Sequence of chain 40.C:
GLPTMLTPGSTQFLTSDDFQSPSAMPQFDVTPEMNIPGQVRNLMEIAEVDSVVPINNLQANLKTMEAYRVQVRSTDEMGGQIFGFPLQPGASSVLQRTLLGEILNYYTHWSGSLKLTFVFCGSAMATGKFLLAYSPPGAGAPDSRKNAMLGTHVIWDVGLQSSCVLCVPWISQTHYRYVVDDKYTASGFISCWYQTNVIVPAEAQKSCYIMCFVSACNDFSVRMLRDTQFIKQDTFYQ

A small-molecule ligand and the protein it binds are described below.
Small molecule (SMILES): CCCOc1ccc2cc(S(=O)(=O)Nc3ccc(C(=O)O)cc3)ccc2c1

Sequence of chain 24.A:
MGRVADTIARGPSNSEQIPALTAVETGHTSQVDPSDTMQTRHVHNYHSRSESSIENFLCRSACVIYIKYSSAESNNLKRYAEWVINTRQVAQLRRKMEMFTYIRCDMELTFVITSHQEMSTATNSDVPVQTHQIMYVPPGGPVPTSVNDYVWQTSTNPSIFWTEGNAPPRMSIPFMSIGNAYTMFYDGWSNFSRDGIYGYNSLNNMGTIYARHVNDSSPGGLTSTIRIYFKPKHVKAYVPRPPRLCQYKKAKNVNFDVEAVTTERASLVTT

Sequence of chain 40.A:
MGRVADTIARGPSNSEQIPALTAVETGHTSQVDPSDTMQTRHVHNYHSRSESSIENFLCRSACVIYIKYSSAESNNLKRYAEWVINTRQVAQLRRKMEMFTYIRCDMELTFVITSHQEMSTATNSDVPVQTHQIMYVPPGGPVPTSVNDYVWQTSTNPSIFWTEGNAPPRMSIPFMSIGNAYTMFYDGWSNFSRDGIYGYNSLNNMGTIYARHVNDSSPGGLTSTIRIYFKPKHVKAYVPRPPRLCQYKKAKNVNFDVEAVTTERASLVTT

Binding-site contacts:
Ligand atom C15 contacts residue TYR66 of chain 40.A at 3.4 Å (hydrophobic).
Ligand atom C9 contacts residue ASN148 of chain 24.A at 3.7 Å.
Ligand atom C6 contacts residue PHE236 of chain 40.C at 3.5 Å (hydrophobic).
Ligand atom C8 contacts residue ASP234 of chain 40.C at 3.3 Å.
Ligand atom O2 contacts residue ASP234 of chain 40.C at 3.7 Å.
Ligand atom C7 contacts residue THR235 of chain 40.C at 3.8 Å.
Ligand atom C16 contacts residue PHE236 of chain 40.C at 3.7 Å (hydrophobic).
Ligand atom O2 contacts residue GLN233 of chain 40.C at 3.0 Å.
Ligand atom C13 contacts residue TYR66 of chain 40.A at 3.4 Å (hydrophobic).
Ligand atom C4 contacts residue ASN148 of chain 24.A at 3.3 Å.
Ligand atom C4 contacts residue ASP149 of chain 24.A at 3.5 Å.
Ligand atom C20 contacts residue ARG227 of chain 40.A at 3.6 Å.
Ligand atom C16 contacts residue THR235 of chain 40.C at 3.8 Å.
Ligand atom C10 contacts residue ASN148 of chain 24.A at 3.7 Å.
Ligand atom C6 contacts residue GLN153 of chain 24.A at 3.2 Å.
Ligand atom C8 contacts residue ASN148 of chain 24.A at 3.3 Å.
Ligand atom C1 contacts residue GLN153 of chain 24.A at 3.4 Å.
Ligand atom O1 contacts residue ASP149 of chain 24.A at 3.6 Å.
Ligand atom N1 contacts residue PHE236 of chain 40.C at 3.6 Å.
Ligand atom C9 contacts residue ASP234 of chain 40.C at 3.6 Å.
Ligand atom C2 contacts residue TYR66 of chain 40.A at 3.8 Å (hydrophobic).
Ligand atom O2 contacts residue PHE236 of chain 40.C at 3.4 Å (h-bond).
Ligand atom O5 contacts residue TYR229 of chain 40.A at 3.8 Å.
Ligand atom C5 contacts residue GLN153 of chain 24.A at 3.2 Å.
Ligand atom O5 contacts residue TRP152 of chain 24.A at 3.5 Å (h-bond).
Ligand atom O1 contacts residue TYR150 of chain 24.A at 3.0 Å (h-bond).
Ligand atom O4 contacts residue ARG227 of chain 40.A at 3.3 Å (salt-bridge).
Ligand atom N1 contacts residue GLN233 of chain 40.C at 3.3 Å (h-bond).
Ligand atom O5 contacts residue ARG227 of chain 40.A at 3.5 Å (salt-bridge).
Ligand atom O5 contacts residue ARG212 of chain 24.A at 3.3 Å (salt-bridge).
Ligand atom C10 contacts residue ASP234 of chain 40.C at 3.8 Å.
Ligand atom C3 contacts residue ASN148 of chain 24.A at 3.5 Å.
Ligand atom C20 contacts residue ARG212 of chain 24.A at 3.4 Å.
Ligand atom O1 contacts residue GLN233 of chain 40.C at 3.5 Å (h-bond).
Ligand atom C3 contacts residue ASP149 of chain 24.A at 3.5 Å.
Ligand atom N1 contacts residue GLN153 of chain 24.A at 2.7 Å (h-bond).
Ligand atom O2 contacts residue THR235 of chain 40.C at 3.0 Å.
Ligand atom C14 contacts residue TYR66 of chain 40.A at 3.4 Å (hydrophobic).
Ligand atom O4 contacts residue ARG212 of chain 24.A at 2.8 Å (salt-bridge).
Ligand atom S1 contacts residue GLN233 of chain 40.C at 3.7 Å.